The protein below binds the small molecule below.
Small molecule (SMILES): COC(=O)c1ccc(S(N)(=O)=O)cc1

Sequence of chain 1.D:
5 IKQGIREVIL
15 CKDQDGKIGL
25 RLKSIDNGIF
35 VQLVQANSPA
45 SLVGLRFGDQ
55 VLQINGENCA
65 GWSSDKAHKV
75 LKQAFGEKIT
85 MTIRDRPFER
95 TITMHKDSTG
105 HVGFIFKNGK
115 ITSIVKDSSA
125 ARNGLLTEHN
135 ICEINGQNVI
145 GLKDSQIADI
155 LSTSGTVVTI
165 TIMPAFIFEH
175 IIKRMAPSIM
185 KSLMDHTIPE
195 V

Binding-site contacts:
Ligand atom C10 contacts residue LEU46 of chain 1.D at 3.4 Å (hydrophobic).
Ligand atom O02 contacts residue VAL47 of chain 1.D at 3.2 Å (h-bond).
Ligand atom C05 contacts residue VAL47 of chain 1.D at 4.2 Å (hydrophobic).
Ligand atom O12 contacts residue EDO1 of chain 1.P at 3.7 Å.
Ligand atom S11 contacts residue THR191 of chain 1.D at 4.3 Å.
Ligand atom N14 contacts residue THR191 of chain 1.D at 3.5 Å (h-bond).
Ligand atom C10 contacts residue GLY48 of chain 1.D at 3.4 Å.
Ligand atom C03 contacts residue VAL47 of chain 1.D at 3.8 Å (hydrophobic).
Ligand atom C05 contacts residue LEU46 of chain 1.D at 4.4 Å (hydrophobic).
Ligand atom O13 contacts residue ILE192 of chain 1.D at 3.7 Å.
Ligand atom O13 contacts residue PRO193 of chain 1.D at 3.3 Å (h-bond).
Ligand atom C10 contacts residue VAL47 of chain 1.D at 3.8 Å (hydrophobic).
Ligand atom O04 contacts residue VAL47 of chain 1.D at 4.2 Å.
Ligand atom O12 contacts residue THR191 of chain 1.D at 3.7 Å.
Ligand atom C09 contacts residue SER45 of chain 1.D at 3.5 Å.
Ligand atom C01 contacts residue VAL47 of chain 1.D at 3.3 Å (hydrophobic).
Ligand atom C05 contacts residue GLY48 of chain 1.D at 3.8 Å.
Ligand atom C06 contacts residue GLY48 of chain 1.D at 4.4 Å.
Ligand atom O02 contacts residue GLY48 of chain 1.D at 4.0 Å.
Ligand atom C03 contacts residue GLY48 of chain 1.D at 4.1 Å.
Ligand atom C09 contacts residue LEU46 of chain 1.D at 3.9 Å (hydrophobic).
Ligand atom C09 contacts residue GLY48 of chain 1.D at 4.0 Å.
Ligand atom N14 contacts residue ILE192 of chain 1.D at 4.2 Å.
Ligand atom C08 contacts residue SER45 of chain 1.D at 4.5 Å.
Ligand atom O02 contacts residue LEU46 of chain 1.D at 3.8 Å.
Ligand atom C10 contacts residue SER45 of chain 1.D at 3.8 Å.